Sequence of chain 1.A:
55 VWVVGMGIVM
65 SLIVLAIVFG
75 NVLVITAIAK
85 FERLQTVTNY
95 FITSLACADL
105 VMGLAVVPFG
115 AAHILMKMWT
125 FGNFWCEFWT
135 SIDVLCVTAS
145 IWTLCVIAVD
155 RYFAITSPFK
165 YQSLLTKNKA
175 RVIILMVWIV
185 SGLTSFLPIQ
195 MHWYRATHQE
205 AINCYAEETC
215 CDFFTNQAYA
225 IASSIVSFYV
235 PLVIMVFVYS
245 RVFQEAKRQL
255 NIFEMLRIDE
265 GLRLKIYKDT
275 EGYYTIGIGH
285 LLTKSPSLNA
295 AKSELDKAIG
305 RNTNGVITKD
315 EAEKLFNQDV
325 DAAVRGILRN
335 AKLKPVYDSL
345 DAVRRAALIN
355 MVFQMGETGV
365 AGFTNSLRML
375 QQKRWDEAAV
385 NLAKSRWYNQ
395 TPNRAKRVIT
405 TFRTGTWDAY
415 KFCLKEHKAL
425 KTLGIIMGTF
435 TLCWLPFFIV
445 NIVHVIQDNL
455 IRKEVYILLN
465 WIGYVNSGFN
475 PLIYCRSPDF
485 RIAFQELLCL

A protein and the small-molecule ligand that binds it are described below.
Small molecule (SMILES): CC(C)CCC[C@@H](C)[C@H]1CC[C@H]2[C@@H]3CC=C4C[C@@H](O)CC[C@]4(C)[C@H]3CC[C@]12C

Binding-site contacts:
Ligand atom C4 contacts residue ILE178 of chain 1.A at 4.3 Å (hydrophobic).
Ligand atom O1 contacts residue TYR94 of chain 1.A at 3.4 Å.
Ligand atom C26 contacts residue LEU139 of chain 1.A at 4.5 Å (hydrophobic).
Ligand atom C18 contacts residue TRP182 of chain 1.A at 4.0 Å (hydrophobic).
Ligand atom C6 contacts residue ILE178 of chain 1.A at 3.8 Å (hydrophobic).
Ligand atom C7 contacts residue ILE178 of chain 1.A at 3.9 Å (hydrophobic).
Ligand atom C1 contacts residue OLC1 of chain 1.D at 4.3 Å.
Ligand atom C6 contacts residue TYR94 of chain 1.A at 3.7 Å (hydrophobic).
Ligand atom C19 contacts residue ILE178 of chain 1.A at 4.0 Å (hydrophobic).
Ligand atom C2 contacts residue OLC1 of chain 1.D at 4.1 Å.
Ligand atom C16 contacts residue CYS101 of chain 1.A at 3.7 Å (hydrophobic).
Ligand atom C18 contacts residue LEU179 of chain 1.A at 4.0 Å (hydrophobic).
Ligand atom C7 contacts residue SER98 of chain 1.A at 3.8 Å.
Ligand atom C4 contacts residue TYR94 of chain 1.A at 4.1 Å (hydrophobic).
Ligand atom C23 contacts residue TRP182 of chain 1.A at 4.0 Å (hydrophobic).
Ligand atom C19 contacts residue LEU179 of chain 1.A at 3.9 Å (hydrophobic).
Ligand atom C7 contacts residue CYS101 of chain 1.A at 4.3 Å (hydrophobic).
Ligand atom C2 contacts residue ARG175 of chain 1.A at 3.8 Å.
Ligand atom C8 contacts residue ILE178 of chain 1.A at 3.8 Å (hydrophobic).
Ligand atom C9 contacts residue OLC1 of chain 1.D at 4.4 Å.
Ligand atom O1 contacts residue ARG175 of chain 1.A at 3.7 Å.
Ligand atom C7 contacts residue THR97 of chain 1.A at 4.0 Å.
Ligand atom C15 contacts residue TRP182 of chain 1.A at 3.5 Å (hydrophobic).
Ligand atom C15 contacts residue CYS101 of chain 1.A at 3.6 Å (hydrophobic).
Ligand atom C6 contacts residue SER98 of chain 1.A at 4.1 Å.
Ligand atom C15 contacts residue SER98 of chain 1.A at 4.3 Å.
Ligand atom C5 contacts residue ILE178 of chain 1.A at 4.2 Å (hydrophobic).
Ligand atom C3 contacts residue ARG175 of chain 1.A at 4.3 Å.
Ligand atom C14 contacts residue CYS101 of chain 1.A at 4.1 Å (hydrophobic).
Ligand atom C16 contacts residue TRP182 of chain 1.A at 3.6 Å (hydrophobic).
Ligand atom C4 contacts residue ARG175 of chain 1.A at 4.5 Å.
Ligand atom C19 contacts residue ARG175 of chain 1.A at 4.1 Å.
Ligand atom C3 contacts residue OLC1 of chain 1.D at 3.7 Å.
Ligand atom C6 contacts residue THR97 of chain 1.A at 4.0 Å.
Ligand atom C11 contacts residue LEU179 of chain 1.A at 4.0 Å (hydrophobic).
Ligand atom O1 contacts residue OLC1 of chain 1.D at 3.3 Å.